Sequence of chain 2.A:
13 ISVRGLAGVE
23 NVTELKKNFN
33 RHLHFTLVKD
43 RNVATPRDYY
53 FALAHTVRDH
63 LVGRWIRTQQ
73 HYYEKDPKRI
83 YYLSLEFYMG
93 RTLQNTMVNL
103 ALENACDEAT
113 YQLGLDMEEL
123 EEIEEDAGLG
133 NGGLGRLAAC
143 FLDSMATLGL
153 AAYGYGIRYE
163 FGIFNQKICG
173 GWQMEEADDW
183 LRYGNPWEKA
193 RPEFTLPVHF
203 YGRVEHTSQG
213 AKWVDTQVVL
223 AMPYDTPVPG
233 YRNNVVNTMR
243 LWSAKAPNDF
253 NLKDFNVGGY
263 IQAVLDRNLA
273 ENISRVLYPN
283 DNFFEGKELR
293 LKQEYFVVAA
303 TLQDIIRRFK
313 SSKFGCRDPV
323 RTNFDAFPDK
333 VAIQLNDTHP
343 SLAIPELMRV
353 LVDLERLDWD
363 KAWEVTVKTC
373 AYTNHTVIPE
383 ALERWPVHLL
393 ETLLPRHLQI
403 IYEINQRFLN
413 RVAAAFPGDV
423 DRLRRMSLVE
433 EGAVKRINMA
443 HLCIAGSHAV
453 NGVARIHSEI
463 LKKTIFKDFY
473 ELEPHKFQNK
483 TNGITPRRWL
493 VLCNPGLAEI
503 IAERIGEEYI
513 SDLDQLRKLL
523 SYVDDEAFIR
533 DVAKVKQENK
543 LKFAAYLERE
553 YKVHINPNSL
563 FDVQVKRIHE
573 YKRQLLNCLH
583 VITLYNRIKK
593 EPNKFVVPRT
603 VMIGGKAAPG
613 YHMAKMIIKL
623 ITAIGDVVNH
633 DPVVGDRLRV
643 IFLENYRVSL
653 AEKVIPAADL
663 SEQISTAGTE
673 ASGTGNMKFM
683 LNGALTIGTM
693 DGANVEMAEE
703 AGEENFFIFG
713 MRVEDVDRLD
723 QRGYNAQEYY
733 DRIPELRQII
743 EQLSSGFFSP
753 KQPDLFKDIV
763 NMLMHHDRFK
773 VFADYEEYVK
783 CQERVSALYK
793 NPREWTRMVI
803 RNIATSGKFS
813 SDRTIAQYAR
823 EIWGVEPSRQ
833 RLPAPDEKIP

Binding-site contacts:
Ligand atom O4 contacts residue SER674 of chain 2.A at 3.7 Å.
Ligand atom C6 contacts residue GLY135 of chain 2.A at 3.8 Å.
Ligand atom C6 contacts residue ASN484 of chain 2.A at 3.4 Å.
Ligand atom N3 contacts residue ASN284 of chain 2.A at 3.3 Å (h-bond).
Ligand atom O4 contacts residue ASN484 of chain 2.A at 3.5 Å (h-bond).
Ligand atom N3 contacts residue ASP283 of chain 2.A at 2.9 Å (salt-bridge).
Ligand atom C3 contacts residue GLY675 of chain 2.A at 3.7 Å.
Ligand atom O6 contacts residue HIS377 of chain 2.A at 2.7 Å (h-bond).
Ligand atom C8 contacts residue ASN284 of chain 2.A at 3.1 Å.
Ligand atom O2 contacts residue TYR573 of chain 2.A at 3.1 Å (h-bond).
Ligand atom C7 contacts residue ASN284 of chain 2.A at 3.6 Å.
Ligand atom O5 contacts residue LEU136 of chain 2.A at 3.9 Å.
Ligand atom O3 contacts residue GLY675 of chain 2.A at 3.0 Å (h-bond).
Ligand atom C3 contacts residue GLU672 of chain 2.A at 3.5 Å.
Ligand atom C6 contacts residue LEU136 of chain 2.A at 4.0 Å (hydrophobic).
Ligand atom C1 contacts residue HIS377 of chain 2.A at 3.7 Å.
Ligand atom O8 contacts residue ASN284 of chain 2.A at 3.2 Å (h-bond).
Ligand atom O7 contacts residue LEU136 of chain 2.A at 3.2 Å (h-bond).
Ligand atom C5 contacts residue LEU136 of chain 2.A at 3.9 Å (hydrophobic).
Ligand atom O3 contacts residue GLU672 of chain 2.A at 2.7 Å (salt-bridge).
Ligand atom O6 contacts residue VAL455 of chain 2.A at 3.6 Å.
Ligand atom O3 contacts residue SER674 of chain 2.A at 3.1 Å (h-bond).
Ligand atom O5 contacts residue HIS377 of chain 2.A at 3.6 Å.
Ligand atom C5 contacts residue GLY135 of chain 2.A at 3.9 Å.
Ligand atom C2 contacts residue HIS377 of chain 2.A at 3.5 Å.
Ligand atom N1 contacts residue ASN284 of chain 2.A at 3.1 Å (h-bond).
Ligand atom O4 contacts residue GLY675 of chain 2.A at 2.7 Å (h-bond).
Ligand atom C7 contacts residue LEU136 of chain 2.A at 3.6 Å (hydrophobic).
Ligand atom O2 contacts residue ASN284 of chain 2.A at 3.0 Å (h-bond).
Ligand atom O7 contacts residue GLY135 of chain 2.A at 3.1 Å.
Ligand atom N2 contacts residue ASN284 of chain 2.A at 3.7 Å.
Ligand atom O6 contacts residue ASN484 of chain 2.A at 2.8 Å (h-bond).
Ligand atom C6 contacts residue HIS377 of chain 2.A at 3.6 Å.
Ligand atom C2 contacts residue GLU672 of chain 2.A at 3.8 Å.
Ligand atom N2 contacts residue HIS377 of chain 2.A at 3.0 Å (h-bond).
Ligand atom O2 contacts residue GLU672 of chain 2.A at 3.0 Å (salt-bridge).
Ligand atom N1 contacts residue LEU136 of chain 2.A at 4.0 Å.
Ligand atom O3 contacts residue ALA673 of chain 2.A at 3.6 Å (h-bond).
Ligand atom O6 contacts residue LEU139 of chain 2.A at 3.8 Å.
Ligand atom C4 contacts residue GLY675 of chain 2.A at 3.6 Å.

This protein binds this small molecule.
Small molecule (SMILES): NN1C(=O)N[C@@]2(O[C@H](CO)[C@@H](O)[C@H](O)[C@H]2O)C1=O